A small-molecule ligand and the protein it binds are described below.
Small molecule (SMILES): CC(=O)N[C@H]1[C@H](O[C@H]2[C@H](O)[C@@H](NC(C)=O)CO[C@@H]2CO)O[C@H](CO)[C@@H](O)[C@@H]1O

Sequence of chain 1.A:
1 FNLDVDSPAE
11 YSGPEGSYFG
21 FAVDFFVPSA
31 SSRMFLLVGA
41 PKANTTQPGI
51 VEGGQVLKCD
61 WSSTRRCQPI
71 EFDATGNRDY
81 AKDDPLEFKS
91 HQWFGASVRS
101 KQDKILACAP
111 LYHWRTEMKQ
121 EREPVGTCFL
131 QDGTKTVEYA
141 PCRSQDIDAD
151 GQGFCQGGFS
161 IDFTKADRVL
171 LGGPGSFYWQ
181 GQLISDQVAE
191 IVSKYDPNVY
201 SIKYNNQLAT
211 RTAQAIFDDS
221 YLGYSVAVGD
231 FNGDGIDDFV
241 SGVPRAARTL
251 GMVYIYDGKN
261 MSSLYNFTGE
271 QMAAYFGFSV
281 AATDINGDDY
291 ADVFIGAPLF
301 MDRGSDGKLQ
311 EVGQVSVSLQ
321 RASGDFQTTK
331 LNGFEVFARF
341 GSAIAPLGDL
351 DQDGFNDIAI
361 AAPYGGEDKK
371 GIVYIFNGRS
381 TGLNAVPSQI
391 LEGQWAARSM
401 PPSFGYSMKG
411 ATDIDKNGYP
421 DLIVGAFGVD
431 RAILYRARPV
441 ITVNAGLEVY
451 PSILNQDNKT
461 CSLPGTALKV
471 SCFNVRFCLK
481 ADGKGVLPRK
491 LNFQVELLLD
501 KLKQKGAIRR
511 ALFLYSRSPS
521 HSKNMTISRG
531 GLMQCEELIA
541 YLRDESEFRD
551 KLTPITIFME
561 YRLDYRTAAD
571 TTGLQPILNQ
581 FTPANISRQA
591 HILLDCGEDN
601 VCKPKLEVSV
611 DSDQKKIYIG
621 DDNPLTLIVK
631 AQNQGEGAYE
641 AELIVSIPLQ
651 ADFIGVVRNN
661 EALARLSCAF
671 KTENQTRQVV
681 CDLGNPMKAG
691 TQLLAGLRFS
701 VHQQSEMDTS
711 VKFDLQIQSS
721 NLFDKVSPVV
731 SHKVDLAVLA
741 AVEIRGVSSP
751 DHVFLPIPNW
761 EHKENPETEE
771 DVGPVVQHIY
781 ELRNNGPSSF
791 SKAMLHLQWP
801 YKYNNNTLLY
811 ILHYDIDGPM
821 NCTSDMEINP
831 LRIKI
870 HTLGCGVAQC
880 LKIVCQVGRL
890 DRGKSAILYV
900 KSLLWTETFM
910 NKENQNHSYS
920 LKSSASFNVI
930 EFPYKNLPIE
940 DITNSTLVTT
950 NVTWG

Sequence of chain 1.B:
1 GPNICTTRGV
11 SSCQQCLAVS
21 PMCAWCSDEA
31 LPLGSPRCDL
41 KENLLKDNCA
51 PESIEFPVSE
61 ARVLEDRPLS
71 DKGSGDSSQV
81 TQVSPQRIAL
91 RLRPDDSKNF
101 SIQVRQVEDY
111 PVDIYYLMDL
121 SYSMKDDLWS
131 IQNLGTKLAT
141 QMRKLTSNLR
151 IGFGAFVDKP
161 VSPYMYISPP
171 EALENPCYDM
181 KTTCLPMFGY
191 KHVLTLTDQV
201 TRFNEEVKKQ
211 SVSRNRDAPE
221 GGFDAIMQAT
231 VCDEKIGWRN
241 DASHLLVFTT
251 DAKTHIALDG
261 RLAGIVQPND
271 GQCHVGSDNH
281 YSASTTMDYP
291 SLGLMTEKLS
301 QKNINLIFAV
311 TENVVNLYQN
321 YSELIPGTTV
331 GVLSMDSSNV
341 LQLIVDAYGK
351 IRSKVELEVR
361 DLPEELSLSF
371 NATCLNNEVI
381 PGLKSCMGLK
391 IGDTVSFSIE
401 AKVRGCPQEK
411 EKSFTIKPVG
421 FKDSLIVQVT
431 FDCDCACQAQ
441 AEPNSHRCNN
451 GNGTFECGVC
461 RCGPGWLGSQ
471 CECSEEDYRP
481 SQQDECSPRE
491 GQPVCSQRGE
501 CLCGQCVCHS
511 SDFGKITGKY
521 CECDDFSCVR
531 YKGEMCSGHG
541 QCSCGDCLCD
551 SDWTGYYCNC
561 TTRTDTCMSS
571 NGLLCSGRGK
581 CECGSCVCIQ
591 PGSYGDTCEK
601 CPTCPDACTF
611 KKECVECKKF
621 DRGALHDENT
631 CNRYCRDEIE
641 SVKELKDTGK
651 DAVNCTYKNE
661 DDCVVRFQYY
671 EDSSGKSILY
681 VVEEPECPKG

Binding-site contacts:
Ligand atom O3 contacts residue ASP647 of chain 1.B at 4.0 Å.
Ligand atom C5 contacts residue LEU645 of chain 1.B at 4.2 Å (hydrophobic).
Ligand atom C1 contacts residue GLN668 of chain 1.B at 3.6 Å.
Ligand atom C6 contacts residue ASP647 of chain 1.B at 4.0 Å.
Ligand atom O5 contacts residue ASP647 of chain 1.B at 3.2 Å.
Ligand atom C3 contacts residue ASN654 of chain 1.B at 3.7 Å.
Ligand atom C5 contacts residue ASP647 of chain 1.B at 3.5 Å.
Ligand atom C5 contacts residue ASN654 of chain 1.B at 3.3 Å.
Ligand atom N2 contacts residue GLN668 of chain 1.B at 3.7 Å.
Ligand atom C6 contacts residue LEU645 of chain 1.B at 3.3 Å (hydrophobic).
Ligand atom O4 contacts residue ASP647 of chain 1.B at 4.4 Å.
Ligand atom C3 contacts residue LYS646 of chain 1.B at 4.4 Å.
Ligand atom O6 contacts residue ASN759 of chain 1.A at 4.3 Å.
Ligand atom O5 contacts residue LEU645 of chain 1.B at 3.4 Å (h-bond).
Ligand atom C2 contacts residue ASN654 of chain 1.B at 2.5 Å.
Ligand atom C7 contacts residue ALA652 of chain 1.B at 4.3 Å (hydrophobic).
Ligand atom O5 contacts residue ASN654 of chain 1.B at 2.5 Å (h-bond).
Ligand atom O6 contacts residue LEU645 of chain 1.B at 3.7 Å.
Ligand atom O6 contacts residue PRO758 of chain 1.A at 3.9 Å.
Ligand atom C6 contacts residue GLU644 of chain 1.B at 4.1 Å.
Ligand atom C7 contacts residue GLN668 of chain 1.B at 4.1 Å.
Ligand atom C1 contacts residue ASN654 of chain 1.B at 1.4 Å.
Ligand atom C4 contacts residue ASN654 of chain 1.B at 4.0 Å.
Ligand atom C8 contacts residue ALA652 of chain 1.B at 3.2 Å (hydrophobic).
Ligand atom C8 contacts residue VAL653 of chain 1.B at 4.3 Å (hydrophobic).
Ligand atom C2 contacts residue GLN668 of chain 1.B at 4.2 Å.
Ligand atom O6 contacts residue GLU644 of chain 1.B at 4.0 Å.
Ligand atom C6 contacts residue ASN654 of chain 1.B at 3.2 Å.
Ligand atom C7 contacts residue ASN654 of chain 1.B at 3.5 Å.
Ligand atom C8 contacts residue GLY649 of chain 1.B at 3.6 Å.
Ligand atom O3 contacts residue ASN759 of chain 1.A at 3.9 Å.
Ligand atom C1 contacts residue ASP647 of chain 1.B at 4.4 Å.
Ligand atom O6 contacts residue ASN654 of chain 1.B at 4.4 Å.
Ligand atom C1 contacts residue LEU645 of chain 1.B at 4.1 Å (hydrophobic).
Ligand atom O7 contacts residue ALA652 of chain 1.B at 4.3 Å.
Ligand atom C8 contacts residue ASN654 of chain 1.B at 4.4 Å.
Ligand atom N2 contacts residue ASN654 of chain 1.B at 3.2 Å (h-bond).
Ligand atom O7 contacts residue ASN654 of chain 1.B at 3.1 Å (h-bond).
Ligand atom C8 contacts residue GLN668 of chain 1.B at 4.3 Å.
Ligand atom C6 contacts residue LYS646 of chain 1.B at 4.0 Å.